Binding-site contacts:
Ligand atom C14 contacts residue TRP260 of chain 1.D at 3.5 Å (hydrophobic).
Ligand atom S06 contacts residue ILE305 of chain 1.D at 3.8 Å.
Ligand atom C11 contacts residue TRP167 of chain 1.C at 4.0 Å (hydrophobic).
Ligand atom C17 contacts residue ASN205 of chain 1.D at 3.7 Å.
Ligand atom C03 contacts residue ARG169 of chain 1.C at 3.6 Å.
Ligand atom C18 contacts residue TRP260 of chain 1.D at 3.7 Å (hydrophobic).
Ligand atom C01 contacts residue ARG273 of chain 1.C at 3.4 Å.
Ligand atom C20 contacts residue PHE303 of chain 1.D at 4.0 Å (hydrophobic).
Ligand atom C12 contacts residue TRP167 of chain 1.C at 3.7 Å (hydrophobic).
Ligand atom C05 contacts residue ILE305 of chain 1.D at 3.9 Å (hydrophobic).
Ligand atom C15 contacts residue TYR311 of chain 1.D at 3.5 Å (hydrophobic).
Ligand atom C15 contacts residue TRP260 of chain 1.D at 3.1 Å (hydrophobic).
Ligand atom C20 contacts residue ILE148 of chain 1.C at 4.0 Å (hydrophobic).
Ligand atom C10 contacts residue TYR230 of chain 1.C at 3.6 Å (hydrophobic).
Ligand atom C02 contacts residue ILE148 of chain 1.C at 3.8 Å (hydrophobic).
Ligand atom C17 contacts residue TRP260 of chain 1.D at 3.6 Å (hydrophobic).
Ligand atom C04 contacts residue ILE305 of chain 1.D at 3.5 Å (hydrophobic).
Ligand atom C20 contacts residue ILE284 of chain 1.C at 3.7 Å (hydrophobic).
Ligand atom C08 contacts residue ARG169 of chain 1.C at 3.9 Å.
Ligand atom N16 contacts residue TRP260 of chain 1.D at 3.9 Å.
Ligand atom C01 contacts residue ASP281 of chain 1.C at 4.0 Å.
Ligand atom C18 contacts residue TRP167 of chain 1.C at 3.5 Å (hydrophobic).
Ligand atom C05 contacts residue ILE148 of chain 1.C at 4.0 Å (hydrophobic).
Ligand atom C09 contacts residue TRP167 of chain 1.C at 3.6 Å (hydrophobic).
Ligand atom C10 contacts residue TRP260 of chain 1.D at 4.0 Å (hydrophobic).
Ligand atom C09 contacts residue ARG169 of chain 1.C at 3.9 Å.
Ligand atom C19 contacts residue ILE148 of chain 1.C at 3.5 Å (hydrophobic).
Ligand atom C08 contacts residue ILE148 of chain 1.C at 3.7 Å (hydrophobic).
Ligand atom C11 contacts residue TYR230 of chain 1.C at 3.6 Å (hydrophobic).
Ligand atom C12 contacts residue TYR230 of chain 1.C at 3.8 Å (hydrophobic).
Ligand atom C07 contacts residue TYR230 of chain 1.C at 4.0 Å (hydrophobic).
Ligand atom C08 contacts residue TYR230 of chain 1.C at 4.0 Å (hydrophobic).
Ligand atom N13 contacts residue TRP167 of chain 1.C at 4.0 Å.
Ligand atom C04 contacts residue ARG169 of chain 1.C at 3.9 Å.
Ligand atom C03 contacts residue ILE305 of chain 1.D at 3.8 Å (hydrophobic).
Ligand atom C11 contacts residue TRP260 of chain 1.D at 3.4 Å (hydrophobic).
Ligand atom C07 contacts residue TRP167 of chain 1.C at 3.8 Å (hydrophobic).
Ligand atom C21 contacts residue ILE148 of chain 1.C at 3.4 Å (hydrophobic).
Ligand atom C09 contacts residue TYR230 of chain 1.C at 3.8 Å (hydrophobic).
Ligand atom C10 contacts residue TRP167 of chain 1.C at 3.6 Å (hydrophobic).

Sequence of chain 1.D:
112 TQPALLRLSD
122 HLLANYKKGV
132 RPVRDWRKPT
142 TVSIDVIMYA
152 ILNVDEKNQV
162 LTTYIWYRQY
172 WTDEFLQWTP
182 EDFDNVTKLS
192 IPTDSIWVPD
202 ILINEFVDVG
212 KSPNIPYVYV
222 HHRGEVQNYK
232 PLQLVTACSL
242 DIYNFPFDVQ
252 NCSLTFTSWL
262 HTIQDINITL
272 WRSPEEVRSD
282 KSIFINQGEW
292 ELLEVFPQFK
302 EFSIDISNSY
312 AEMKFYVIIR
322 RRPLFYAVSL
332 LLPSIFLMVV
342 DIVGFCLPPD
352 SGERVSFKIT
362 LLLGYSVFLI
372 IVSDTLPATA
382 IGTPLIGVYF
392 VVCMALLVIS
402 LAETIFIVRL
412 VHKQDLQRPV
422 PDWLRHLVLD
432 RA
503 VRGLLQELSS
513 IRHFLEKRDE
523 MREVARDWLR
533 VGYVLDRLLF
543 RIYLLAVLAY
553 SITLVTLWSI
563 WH

This protein binds this small molecule.
Small molecule (SMILES): Cc1ccc(Sc2ccccc2N2CCNCC2)c(C)c1

Sequence of chain 1.C:
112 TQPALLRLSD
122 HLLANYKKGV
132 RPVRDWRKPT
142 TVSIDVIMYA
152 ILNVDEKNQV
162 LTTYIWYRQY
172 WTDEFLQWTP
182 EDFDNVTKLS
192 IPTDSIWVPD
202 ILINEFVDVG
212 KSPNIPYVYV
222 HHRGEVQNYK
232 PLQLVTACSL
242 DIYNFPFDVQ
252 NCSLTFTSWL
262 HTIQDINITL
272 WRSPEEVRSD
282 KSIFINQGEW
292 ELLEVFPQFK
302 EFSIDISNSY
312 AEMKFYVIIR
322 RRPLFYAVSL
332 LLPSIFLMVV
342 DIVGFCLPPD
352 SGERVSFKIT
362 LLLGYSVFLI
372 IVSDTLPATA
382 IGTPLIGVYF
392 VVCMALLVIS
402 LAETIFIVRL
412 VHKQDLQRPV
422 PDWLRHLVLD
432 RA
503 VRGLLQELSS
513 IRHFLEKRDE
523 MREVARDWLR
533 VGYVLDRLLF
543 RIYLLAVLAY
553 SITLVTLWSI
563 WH